Sequence of chain 1.A:
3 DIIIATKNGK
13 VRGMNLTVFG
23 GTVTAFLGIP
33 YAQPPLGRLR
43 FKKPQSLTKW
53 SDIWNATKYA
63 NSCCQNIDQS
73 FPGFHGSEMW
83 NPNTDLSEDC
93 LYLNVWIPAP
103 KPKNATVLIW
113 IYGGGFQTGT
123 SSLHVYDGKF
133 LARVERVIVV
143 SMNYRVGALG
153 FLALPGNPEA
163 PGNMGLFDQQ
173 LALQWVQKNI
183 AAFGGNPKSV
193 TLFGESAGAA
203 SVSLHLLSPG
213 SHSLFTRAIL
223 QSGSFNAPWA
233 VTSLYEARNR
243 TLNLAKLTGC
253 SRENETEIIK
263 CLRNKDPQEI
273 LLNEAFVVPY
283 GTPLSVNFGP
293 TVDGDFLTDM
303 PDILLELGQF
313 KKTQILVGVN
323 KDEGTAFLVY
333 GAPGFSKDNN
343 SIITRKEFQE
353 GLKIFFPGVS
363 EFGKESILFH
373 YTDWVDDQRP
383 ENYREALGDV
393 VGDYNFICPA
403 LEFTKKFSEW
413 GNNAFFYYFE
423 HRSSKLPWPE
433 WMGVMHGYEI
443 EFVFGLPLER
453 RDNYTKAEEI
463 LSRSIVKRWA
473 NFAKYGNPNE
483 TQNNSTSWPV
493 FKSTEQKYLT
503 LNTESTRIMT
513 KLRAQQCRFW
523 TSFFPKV

Binding-site contacts:
Ligand atom C5 contacts residue ASN17 of chain 1.A at 3.2 Å.
Ligand atom N2 contacts residue ASN17 of chain 1.A at 2.8 Å (h-bond).
Ligand atom C6 contacts residue THR24 of chain 1.A at 3.6 Å.
Ligand atom O5 contacts residue ASN17 of chain 1.A at 2.5 Å (h-bond).
Ligand atom C7 contacts residue ASN17 of chain 1.A at 4.0 Å.
Ligand atom O6 contacts residue THR24 of chain 1.A at 3.0 Å (h-bond).
Ligand atom N2 contacts residue ILE4 of chain 1.A at 4.2 Å.
Ligand atom C7 contacts residue ILE4 of chain 1.A at 4.4 Å (hydrophobic).
Ligand atom C6 contacts residue ASN17 of chain 1.A at 4.5 Å.
Ligand atom C5 contacts residue THR24 of chain 1.A at 4.4 Å.
Ligand atom C3 contacts residue ASN17 of chain 1.A at 3.5 Å.
Ligand atom O5 contacts residue THR24 of chain 1.A at 4.1 Å.
Ligand atom O7 contacts residue ILE4 of chain 1.A at 3.8 Å.
Ligand atom C1 contacts residue ASN17 of chain 1.A at 1.5 Å.
Ligand atom C2 contacts residue ASN17 of chain 1.A at 2.6 Å.
Ligand atom C4 contacts residue ASN17 of chain 1.A at 3.9 Å.

This protein binds this small molecule.
Small molecule (SMILES): CC(=O)N[C@H]1[C@H](O[C@H]2[C@H](O)[C@@H](NC(C)=O)CO[C@@H]2CO)O[C@H](CO)[C@@H](O)[C@@H]1O